Binding-site contacts:
Ligand atom C2 contacts residue ASN1134 of chain 1.C at 2.4 Å.
Ligand atom C5 contacts residue ASN1134 of chain 1.C at 3.6 Å.
Ligand atom C1 contacts residue ASN1134 of chain 1.C at 1.4 Å.
Ligand atom C8 contacts residue ASN1134 of chain 1.C at 4.3 Å.
Ligand atom N2 contacts residue ASN1134 of chain 1.C at 2.9 Å (h-bond).
Ligand atom C4 contacts residue ASN1134 of chain 1.C at 4.2 Å.
Ligand atom O5 contacts residue ASN1134 of chain 1.C at 2.4 Å (h-bond).
Ligand atom O7 contacts residue ASN1134 of chain 1.C at 2.9 Å (h-bond).
Ligand atom C3 contacts residue ASN1134 of chain 1.C at 3.8 Å.
Ligand atom C7 contacts residue ASN1134 of chain 1.C at 3.1 Å.

Sequence of chain 1.C:
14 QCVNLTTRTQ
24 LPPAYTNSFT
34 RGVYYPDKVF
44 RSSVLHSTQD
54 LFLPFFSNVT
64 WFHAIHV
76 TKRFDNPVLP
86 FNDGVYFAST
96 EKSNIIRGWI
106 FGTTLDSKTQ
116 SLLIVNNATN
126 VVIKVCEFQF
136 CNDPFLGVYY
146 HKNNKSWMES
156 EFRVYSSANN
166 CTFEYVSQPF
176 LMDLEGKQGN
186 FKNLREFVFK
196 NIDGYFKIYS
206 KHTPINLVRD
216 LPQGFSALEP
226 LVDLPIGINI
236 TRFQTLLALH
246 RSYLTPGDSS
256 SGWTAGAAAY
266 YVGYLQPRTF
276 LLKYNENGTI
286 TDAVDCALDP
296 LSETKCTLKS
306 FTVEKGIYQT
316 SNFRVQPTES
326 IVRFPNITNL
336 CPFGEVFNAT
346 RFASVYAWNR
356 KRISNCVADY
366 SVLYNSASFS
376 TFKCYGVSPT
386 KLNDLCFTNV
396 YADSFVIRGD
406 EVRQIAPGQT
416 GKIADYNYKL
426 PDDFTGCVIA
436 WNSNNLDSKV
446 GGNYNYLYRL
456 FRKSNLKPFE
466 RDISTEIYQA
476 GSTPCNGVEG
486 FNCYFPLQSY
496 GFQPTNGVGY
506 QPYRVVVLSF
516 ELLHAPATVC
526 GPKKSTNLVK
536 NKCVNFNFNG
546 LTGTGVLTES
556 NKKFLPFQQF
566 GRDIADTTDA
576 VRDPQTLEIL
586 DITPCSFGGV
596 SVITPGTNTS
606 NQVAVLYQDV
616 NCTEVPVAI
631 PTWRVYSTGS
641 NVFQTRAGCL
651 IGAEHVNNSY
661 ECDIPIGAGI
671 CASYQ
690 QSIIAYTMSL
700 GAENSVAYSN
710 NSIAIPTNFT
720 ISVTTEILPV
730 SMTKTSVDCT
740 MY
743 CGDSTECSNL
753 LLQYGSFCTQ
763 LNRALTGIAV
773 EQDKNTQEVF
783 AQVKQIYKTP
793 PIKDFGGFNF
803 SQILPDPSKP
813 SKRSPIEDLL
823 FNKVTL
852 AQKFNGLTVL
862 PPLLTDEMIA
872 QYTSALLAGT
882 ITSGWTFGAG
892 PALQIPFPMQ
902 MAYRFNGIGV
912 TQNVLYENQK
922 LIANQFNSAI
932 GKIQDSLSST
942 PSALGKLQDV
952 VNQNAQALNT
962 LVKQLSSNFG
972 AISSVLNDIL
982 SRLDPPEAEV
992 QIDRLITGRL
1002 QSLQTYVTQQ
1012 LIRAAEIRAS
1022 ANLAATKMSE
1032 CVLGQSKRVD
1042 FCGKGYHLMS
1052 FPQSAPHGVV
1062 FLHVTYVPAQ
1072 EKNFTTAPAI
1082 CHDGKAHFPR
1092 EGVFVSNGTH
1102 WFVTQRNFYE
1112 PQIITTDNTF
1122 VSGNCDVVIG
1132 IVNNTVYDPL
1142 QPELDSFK

The small molecule below binds the protein below.
Small molecule (SMILES): CC(=O)N[C@H]1[C@H](O[C@H]2[C@H](O)[C@@H](NC(C)=O)CO[C@@H]2CO)O[C@H](CO)[C@@H](O)[C@@H]1O